Binding-site contacts:
Ligand atom C4 contacts residue TRP124 of chain 1.E at 4.1 Å (hydrophobic).
Ligand atom O4 contacts residue TRP124 of chain 1.E at 4.2 Å.
Ligand atom C6 contacts residue ASN73 of chain 1.E at 3.9 Å.
Ligand atom O6 contacts residue ALA116 of chain 1.E at 4.0 Å.
Ligand atom C1 contacts residue GLY67 of chain 1.F at 4.0 Å.
Ligand atom C2 contacts residue TRP32 of chain 1.E at 4.2 Å (hydrophobic).
Ligand atom O1 contacts residue TRP32 of chain 1.E at 2.5 Å (h-bond).
Ligand atom C5 contacts residue THR74 of chain 1.E at 3.8 Å.
Ligand atom C1 contacts residue GLN38 of chain 1.E at 4.1 Å.
Ligand atom O2 contacts residue GLN29 of chain 1.E at 2.5 Å (h-bond).
Ligand atom O4 contacts residue GLN75 of chain 1.E at 3.2 Å.
Ligand atom O5 contacts residue ILE66 of chain 1.F at 4.0 Å.
Ligand atom C3 contacts residue ASP120 of chain 1.E at 4.0 Å.
Ligand atom O3 contacts residue ASN65 of chain 1.F at 2.2 Å (h-bond).
Ligand atom C2 contacts residue PRO76 of chain 1.E at 4.2 Å (hydrophobic).
Ligand atom C6 contacts residue GLY67 of chain 1.F at 3.3 Å.
Ligand atom O6 contacts residue ASP120 of chain 1.E at 2.4 Å (salt-bridge).
Ligand atom C3 contacts residue ASN65 of chain 1.F at 3.5 Å.
Ligand atom O5 contacts residue ASN73 of chain 1.E at 3.7 Å.
Ligand atom O3 contacts residue TRP124 of chain 1.E at 3.1 Å (h-bond).
Ligand atom C2 contacts residue GLN38 of chain 1.E at 3.9 Å.
Ligand atom O4 contacts residue THR74 of chain 1.E at 3.7 Å.
Ligand atom O1 contacts residue ASN73 of chain 1.E at 3.1 Å (h-bond).
Ligand atom O4 contacts residue ASP120 of chain 1.E at 2.5 Å (salt-bridge).
Ligand atom C3 contacts residue TRP124 of chain 1.E at 3.6 Å (hydrophobic).
Ligand atom O1 contacts residue THR74 of chain 1.E at 4.2 Å.
Ligand atom C5 contacts residue ASN73 of chain 1.E at 3.8 Å.
Ligand atom O1 contacts residue GLN38 of chain 1.E at 3.1 Å (h-bond).
Ligand atom C1 contacts residue ASN73 of chain 1.E at 4.0 Å.
Ligand atom O2 contacts residue TRP32 of chain 1.E at 4.2 Å.
Ligand atom O6 contacts residue GLY67 of chain 1.F at 4.0 Å.
Ligand atom C4 contacts residue ASN65 of chain 1.F at 3.9 Å.
Ligand atom C6 contacts residue ASP120 of chain 1.E at 3.8 Å.
Ligand atom C5 contacts residue GLY67 of chain 1.F at 3.7 Å.
Ligand atom C4 contacts residue ASP120 of chain 1.E at 3.3 Å.
Ligand atom C2 contacts residue THR74 of chain 1.E at 4.1 Å.
Ligand atom C1 contacts residue TRP32 of chain 1.E at 3.5 Å (hydrophobic).
Ligand atom O3 contacts residue ILE66 of chain 1.F at 3.9 Å.
Ligand atom O5 contacts residue GLY67 of chain 1.F at 2.9 Å (h-bond).
Ligand atom C2 contacts residue GLN29 of chain 1.E at 3.3 Å.

Sequence of chain 1.F:
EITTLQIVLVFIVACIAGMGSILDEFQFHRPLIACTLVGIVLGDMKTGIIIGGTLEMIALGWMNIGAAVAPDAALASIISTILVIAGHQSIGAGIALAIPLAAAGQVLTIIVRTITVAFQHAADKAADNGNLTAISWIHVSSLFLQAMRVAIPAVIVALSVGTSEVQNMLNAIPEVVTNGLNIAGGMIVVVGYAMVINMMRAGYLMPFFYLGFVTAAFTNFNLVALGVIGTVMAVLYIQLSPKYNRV

Sequence of chain 1.E:
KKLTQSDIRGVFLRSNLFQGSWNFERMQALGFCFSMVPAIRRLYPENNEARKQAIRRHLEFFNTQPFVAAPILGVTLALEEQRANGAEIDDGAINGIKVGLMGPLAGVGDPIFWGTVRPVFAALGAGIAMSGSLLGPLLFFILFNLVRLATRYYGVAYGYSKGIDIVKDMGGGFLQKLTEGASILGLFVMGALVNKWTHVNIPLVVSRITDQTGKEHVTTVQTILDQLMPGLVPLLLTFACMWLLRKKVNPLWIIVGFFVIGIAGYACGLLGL

The protein below binds the small molecule below.
Small molecule (SMILES): OC[C@H]1O[C@H](O)[C@@H](O)[C@@H](O)[C@@H]1O